Sequence of chain 1.A:
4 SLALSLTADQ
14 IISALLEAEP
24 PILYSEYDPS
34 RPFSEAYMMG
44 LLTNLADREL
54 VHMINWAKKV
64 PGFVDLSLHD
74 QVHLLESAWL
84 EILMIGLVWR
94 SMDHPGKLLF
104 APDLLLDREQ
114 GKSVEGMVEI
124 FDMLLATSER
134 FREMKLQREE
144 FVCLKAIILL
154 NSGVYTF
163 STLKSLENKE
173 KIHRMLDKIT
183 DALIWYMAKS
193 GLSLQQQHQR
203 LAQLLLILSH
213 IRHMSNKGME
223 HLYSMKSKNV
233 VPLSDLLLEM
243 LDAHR

Binding-site contacts:
Ligand atom C10 contacts residue PHE103 of chain 1.A at 3.8 Å (hydrophobic).
Ligand atom C6 contacts residue LEU90 of chain 1.A at 4.0 Å (hydrophobic).
Ligand atom O3 contacts residue GLU52 of chain 1.A at 2.5 Å (salt-bridge).
Ligand atom C15 contacts residue ILE123 of chain 1.A at 4.1 Å (hydrophobic).
Ligand atom C18 contacts residue LEU224 of chain 1.A at 4.1 Å (hydrophobic).
Ligand atom O17 contacts residue MET42 of chain 1.A at 3.5 Å.
Ligand atom O3 contacts residue LEU86 of chain 1.A at 3.9 Å.
Ligand atom C3 contacts residue GLU52 of chain 1.A at 3.2 Å.
Ligand atom C1 contacts residue ALA49 of chain 1.A at 4.0 Å (hydrophobic).
Ligand atom C2 contacts residue LEU45 of chain 1.A at 4.1 Å (hydrophobic).
Ligand atom C17 contacts residue MET42 of chain 1.A at 4.0 Å (hydrophobic).
Ligand atom C16 contacts residue ILE123 of chain 1.A at 4.0 Å (hydrophobic).
Ligand atom O17 contacts residue GLY220 of chain 1.A at 4.0 Å.
Ligand atom C1 contacts residue PHE103 of chain 1.A at 4.2 Å (hydrophobic).
Ligand atom C6 contacts residue PHE103 of chain 1.A at 4.1 Å (hydrophobic).
Ligand atom C3 contacts residue LEU86 of chain 1.A at 4.0 Å (hydrophobic).
Ligand atom C18 contacts residue LEU83 of chain 1.A at 4.2 Å (hydrophobic).
Ligand atom C7 contacts residue MET87 of chain 1.A at 4.2 Å (hydrophobic).
Ligand atom C4 contacts residue PHE103 of chain 1.A at 4.1 Å (hydrophobic).
Ligand atom C18 contacts residue GLY220 of chain 1.A at 4.0 Å.
Ligand atom C5 contacts residue PHE103 of chain 1.A at 3.7 Å (hydrophobic).
Ligand atom C4 contacts residue LEU90 of chain 1.A at 4.2 Å (hydrophobic).
Ligand atom C16 contacts residue HIS223 of chain 1.A at 3.4 Å.
Ligand atom O17 contacts residue LEU224 of chain 1.A at 3.5 Å.
Ligand atom C2 contacts residue GLU52 of chain 1.A at 3.2 Å.
Ligand atom C7 contacts residue PHE103 of chain 1.A at 4.0 Å (hydrophobic).
Ligand atom C6 contacts residue MET87 of chain 1.A at 3.8 Å (hydrophobic).
Ligand atom C2 contacts residue ALA49 of chain 1.A at 4.2 Å (hydrophobic).
Ligand atom O17 contacts residue HIS223 of chain 1.A at 2.9 Å (h-bond).
Ligand atom C2 contacts residue LEU48 of chain 1.A at 4.1 Å (hydrophobic).
Ligand atom C16 contacts residue GLY220 of chain 1.A at 3.8 Å.
Ligand atom C12 contacts residue LEU45 of chain 1.A at 4.1 Å (hydrophobic).
Ligand atom C3 contacts residue ARG93 of chain 1.A at 4.2 Å.
Ligand atom C17 contacts residue HIS223 of chain 1.A at 3.4 Å.
Ligand atom C15 contacts residue GLY220 of chain 1.A at 4.1 Å.
Ligand atom O3 contacts residue ARG93 of chain 1.A at 3.1 Å (salt-bridge).
Ligand atom C17 contacts residue MET120 of chain 1.A at 4.1 Å (hydrophobic).
Ligand atom C4 contacts residue LEU86 of chain 1.A at 3.8 Å (hydrophobic).
Ligand atom C11 contacts residue LEU45 of chain 1.A at 4.0 Å (hydrophobic).
Ligand atom C1 contacts residue LEU45 of chain 1.A at 3.5 Å (hydrophobic).

This small molecule binds to this protein.
Small molecule (SMILES): C[C@]12CC[C@@H]3c4ccc(O)cc4CC[C@H]3[C@@H]1CC[C@@H]2O